Binding-site contacts:
Ligand atom C1' contacts residue LYS143 of chain 27.E at 4.0 Å.
Ligand atom N1 contacts residue TRP47 of chain 27.E at 3.8 Å.
Ligand atom O4' contacts residue LYS143 of chain 27.E at 4.2 Å.
Ligand atom O4' contacts residue TRP47 of chain 27.E at 4.0 Å.
Ligand atom C4 contacts residue TRP47 of chain 27.E at 3.9 Å (hydrophobic).
Ligand atom C8 contacts residue TRP47 of chain 27.E at 4.0 Å (hydrophobic).
Ligand atom C1' contacts residue TRP47 of chain 27.E at 4.3 Å (hydrophobic).
Ligand atom N6 contacts residue TRP47 of chain 27.E at 4.2 Å.
Ligand atom C1' contacts residue GLU140 of chain 27.E at 3.2 Å.
Ligand atom N9 contacts residue LYS143 of chain 27.E at 3.8 Å.
Ligand atom N7 contacts residue TRP47 of chain 27.E at 4.0 Å.
Ligand atom C5 contacts residue TRP47 of chain 27.E at 4.0 Å (hydrophobic).
Ligand atom C2 contacts residue TRP47 of chain 27.E at 3.8 Å (hydrophobic).
Ligand atom O4' contacts residue GLU140 of chain 27.E at 4.1 Å.
Ligand atom C8 contacts residue GLU140 of chain 27.E at 4.1 Å.
Ligand atom C8 contacts residue LYS143 of chain 27.E at 2.8 Å.
Ligand atom C2' contacts residue GLU140 of chain 27.E at 3.5 Å.
Ligand atom N9 contacts residue TRP47 of chain 27.E at 4.0 Å.
Ligand atom C2' contacts residue LYS143 of chain 27.E at 4.5 Å.
Ligand atom N3 contacts residue TRP47 of chain 27.E at 3.9 Å.
Ligand atom N9 contacts residue GLU140 of chain 27.E at 4.1 Å.
Ligand atom OP1 contacts residue LYS45 of chain 53.F at 4.3 Å.
Ligand atom O2' contacts residue GLU140 of chain 27.E at 3.0 Å (salt-bridge).
Ligand atom C6 contacts residue TRP47 of chain 27.E at 3.9 Å (hydrophobic).
Ligand atom N7 contacts residue LYS143 of chain 27.E at 3.7 Å.

Sequence of chain 53.F:
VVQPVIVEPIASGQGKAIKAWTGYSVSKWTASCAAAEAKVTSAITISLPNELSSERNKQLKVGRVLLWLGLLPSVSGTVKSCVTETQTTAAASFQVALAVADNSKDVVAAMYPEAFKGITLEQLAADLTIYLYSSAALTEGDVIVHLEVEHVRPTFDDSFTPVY

Sequence of chain 27.E:
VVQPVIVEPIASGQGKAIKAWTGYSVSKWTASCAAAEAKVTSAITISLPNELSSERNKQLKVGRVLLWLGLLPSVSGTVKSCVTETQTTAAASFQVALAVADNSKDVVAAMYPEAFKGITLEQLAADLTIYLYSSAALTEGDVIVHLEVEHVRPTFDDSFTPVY

This protein binds this small molecule.
Small molecule (SMILES): Nc1ncnc2c1ncn2[C@@H]1O[C@H](COP(=O)=O)[C@@H](O[P](=O)(O)OC[C@H]2O[C@@H](n3ccc(=O)[nH]c3=O)[C@H](O)[C@@H]2O)[C@H]1O